Sequence of chain 1.C:
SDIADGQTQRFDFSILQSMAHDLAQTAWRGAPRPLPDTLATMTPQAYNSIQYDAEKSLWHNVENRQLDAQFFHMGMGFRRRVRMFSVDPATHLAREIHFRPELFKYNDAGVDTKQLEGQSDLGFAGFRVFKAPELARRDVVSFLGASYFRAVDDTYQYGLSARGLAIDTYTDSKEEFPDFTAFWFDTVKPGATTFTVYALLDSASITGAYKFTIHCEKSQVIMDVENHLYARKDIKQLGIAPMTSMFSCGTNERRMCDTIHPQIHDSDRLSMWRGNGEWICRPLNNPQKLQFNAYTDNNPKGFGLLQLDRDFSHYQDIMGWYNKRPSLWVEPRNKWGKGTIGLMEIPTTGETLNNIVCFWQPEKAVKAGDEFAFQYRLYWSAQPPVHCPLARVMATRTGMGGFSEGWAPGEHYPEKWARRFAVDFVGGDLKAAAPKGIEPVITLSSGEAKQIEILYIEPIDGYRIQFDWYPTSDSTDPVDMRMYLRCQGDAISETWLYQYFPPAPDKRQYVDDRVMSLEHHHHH

Binding-site contacts:
Ligand atom O5 contacts residue GLN409 of chain 1.C at 3.1 Å (h-bond).
Ligand atom C6 contacts residue GLN409 of chain 1.C at 3.4 Å.
Ligand atom C2 contacts residue GLU260 of chain 1.C at 3.8 Å.
Ligand atom C5 contacts residue GLN409 of chain 1.C at 3.4 Å.
Ligand atom O2 contacts residue GLU260 of chain 1.C at 3.2 Å (salt-bridge).
Ligand atom C5 contacts residue ASN368 of chain 1.C at 4.5 Å.
Ligand atom O2 contacts residue ARG367 of chain 1.C at 4.0 Å.
Ligand atom C3 contacts residue GLN409 of chain 1.C at 4.2 Å.
Ligand atom C1 contacts residue ARG367 of chain 1.C at 3.8 Å.
Ligand atom C6 contacts residue ASP258 of chain 1.C at 3.8 Å.
Ligand atom O6 contacts residue ASP258 of chain 1.C at 3.9 Å.
Ligand atom O5 contacts residue GLU260 of chain 1.C at 4.4 Å.
Ligand atom C1 contacts residue GLU260 of chain 1.C at 4.2 Å.
Ligand atom O4 contacts residue ASN368 of chain 1.C at 4.3 Å.
Ligand atom C1 contacts residue GLN409 of chain 1.C at 3.6 Å.
Ligand atom C5 contacts residue GLU260 of chain 1.C at 3.6 Å.
Ligand atom C6 contacts residue GLU260 of chain 1.C at 3.3 Å.
Ligand atom C2 contacts residue GLN409 of chain 1.C at 3.8 Å.
Ligand atom C6 contacts residue ARG367 of chain 1.C at 3.6 Å.
Ligand atom C6 contacts residue ASN368 of chain 1.C at 3.2 Å.
Ligand atom O4 contacts residue GLN409 of chain 1.C at 4.0 Å.
Ligand atom O6 contacts residue GLU260 of chain 1.C at 2.5 Å (salt-bridge).
Ligand atom O6 contacts residue ASN368 of chain 1.C at 4.0 Å.
Ligand atom C3 contacts residue ARG367 of chain 1.C at 4.4 Å.
Ligand atom O6 contacts residue GLN409 of chain 1.C at 4.5 Å.
Ligand atom O6 contacts residue ARG367 of chain 1.C at 2.7 Å (salt-bridge).
Ligand atom O6 contacts residue VAL259 of chain 1.C at 4.4 Å.
Ligand atom C4 contacts residue GLN409 of chain 1.C at 3.2 Å.
Ligand atom C2 contacts residue ARG367 of chain 1.C at 3.4 Å.
Ligand atom O5 contacts residue ARG367 of chain 1.C at 4.0 Å.

The small molecule below binds the protein below.
Small molecule (SMILES): OC[C@H]1O[C@H](O[C@H]2O[C@H](CO)[C@@H](O)[C@H](O)[C@H]2O)[C@H](O)[C@@H](O)[C@@H]1O